This small molecule binds to this protein.
Small molecule (SMILES): O=C(O)C[C@H]1NC(=O)NC1=O

Sequence of chain 4.A:
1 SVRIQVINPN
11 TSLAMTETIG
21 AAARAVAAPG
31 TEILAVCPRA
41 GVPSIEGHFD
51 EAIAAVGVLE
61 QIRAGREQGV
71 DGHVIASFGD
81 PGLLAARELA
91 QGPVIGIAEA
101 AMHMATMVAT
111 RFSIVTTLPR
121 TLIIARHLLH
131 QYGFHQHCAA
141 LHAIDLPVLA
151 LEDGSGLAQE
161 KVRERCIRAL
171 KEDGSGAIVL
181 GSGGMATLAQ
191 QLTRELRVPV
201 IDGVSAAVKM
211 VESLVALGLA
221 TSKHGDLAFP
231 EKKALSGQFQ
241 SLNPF

Binding-site contacts:
Ligand atom CAI contacts residue SER77 of chain 4.A at 4.2 Å.
Ligand atom OD1 contacts residue VAL148 of chain 4.A at 3.5 Å.
Ligand atom CG contacts residue VAL148 of chain 4.A at 3.5 Å (hydrophobic).
Ligand atom OAB contacts residue ILE45 of chain 4.A at 2.9 Å (h-bond).
Ligand atom CG contacts residue GLY181 of chain 4.A at 3.6 Å.
Ligand atom CAI contacts residue VAL148 of chain 4.A at 3.8 Å (hydrophobic).
Ligand atom CB contacts residue ILE45 of chain 4.A at 4.3 Å (hydrophobic).
Ligand atom O contacts residue SER77 of chain 4.A at 3.3 Å.
Ligand atom C contacts residue SER77 of chain 4.A at 3.6 Å.
Ligand atom CA contacts residue ILE45 of chain 4.A at 4.0 Å (hydrophobic).
Ligand atom CB contacts residue GLY181 of chain 4.A at 3.6 Å.
Ligand atom O contacts residue SER182 of chain 4.A at 3.5 Å.
Ligand atom OD1 contacts residue GLY181 of chain 4.A at 3.5 Å (h-bond).
Ligand atom CAI contacts residue ASN10 of chain 4.A at 3.8 Å.
Ligand atom OAB contacts residue ASN10 of chain 4.A at 3.0 Å (h-bond).
Ligand atom OAB contacts residue MET15 of chain 4.A at 4.1 Å.
Ligand atom NAF contacts residue MET15 of chain 4.A at 4.1 Å.
Ligand atom CG contacts residue SER182 of chain 4.A at 3.3 Å.
Ligand atom O contacts residue PHE78 of chain 4.A at 2.9 Å (h-bond).
Ligand atom O contacts residue GLY183 of chain 4.A at 2.9 Å (h-bond).
Ligand atom N contacts residue VAL148 of chain 4.A at 4.1 Å.
Ligand atom CAI contacts residue ILE45 of chain 4.A at 3.8 Å (hydrophobic).
Ligand atom OD2 contacts residue SER182 of chain 4.A at 2.6 Å (h-bond).
Ligand atom CB contacts residue PHE78 of chain 4.A at 4.2 Å (hydrophobic).
Ligand atom NAF contacts residue ASN10 of chain 4.A at 3.9 Å.
Ligand atom OD2 contacts residue GLY183 of chain 4.A at 4.3 Å.
Ligand atom OD1 contacts residue THR117 of chain 4.A at 2.7 Å (h-bond).
Ligand atom C contacts residue GLY183 of chain 4.A at 3.9 Å.
Ligand atom NAF contacts residue SER77 of chain 4.A at 3.7 Å.
Ligand atom N contacts residue ILE45 of chain 4.A at 2.9 Å (h-bond).
Ligand atom CG contacts residue THR117 of chain 4.A at 3.7 Å.
Ligand atom OD2 contacts residue THR117 of chain 4.A at 4.0 Å.
Ligand atom OAB contacts residue VAL148 of chain 4.A at 3.6 Å.
Ligand atom CA contacts residue PHE78 of chain 4.A at 3.8 Å (hydrophobic).
Ligand atom OD1 contacts residue THR116 of chain 4.A at 3.4 Å (h-bond).
Ligand atom OD1 contacts residue SER182 of chain 4.A at 3.5 Å.
Ligand atom CA contacts residue SER77 of chain 4.A at 4.2 Å.
Ligand atom C contacts residue PHE78 of chain 4.A at 3.5 Å (hydrophobic).
Ligand atom OAB contacts residue SER44 of chain 4.A at 3.8 Å.
Ligand atom OD2 contacts residue VAL148 of chain 4.A at 3.3 Å.